Binding-site contacts:
Ligand atom OG contacts residue TYR37 of chain 1.A at 3.3 Å (h-bond).
Ligand atom O2P contacts residue TYR39 of chain 1.A at 3.7 Å.
Ligand atom O1P contacts residue TYR39 of chain 1.A at 2.7 Å (h-bond).
Ligand atom CG contacts residue TYR37 of chain 1.A at 3.7 Å (hydrophobic).
Ligand atom OG contacts residue TYR33 of chain 1.B at 3.7 Å.
Ligand atom O2P contacts residue TYR37 of chain 1.A at 2.5 Å (h-bond).
Ligand atom CD contacts residue TYR54 of chain 1.B at 3.4 Å (hydrophobic).
Ligand atom CG contacts residue HIS31 of chain 1.A at 3.5 Å.
Ligand atom N contacts residue SER31 of chain 1.B at 3.0 Å (h-bond).
Ligand atom O contacts residue GLY32 of chain 1.B at 3.4 Å.
Ligand atom CA contacts residue SER31 of chain 1.B at 3.4 Å.
Ligand atom CD contacts residue TYR37 of chain 1.A at 3.6 Å (hydrophobic).
Ligand atom O2P contacts residue HIS96 of chain 1.A at 2.6 Å (h-bond).
Ligand atom O2P contacts residue ARG55 of chain 1.A at 2.9 Å (salt-bridge).
Ligand atom O3P contacts residue SER100 of chain 1.B at 2.8 Å (h-bond).
Ligand atom C contacts residue SER31 of chain 1.B at 3.7 Å.
Ligand atom P contacts residue TYR27 of chain 1.B at 3.5 Å.
Ligand atom CG2 contacts residue TYR34 of chain 1.B at 3.5 Å (hydrophobic).
Ligand atom O contacts residue TYR33 of chain 1.B at 3.5 Å (h-bond).
Ligand atom P contacts residue ARG55 of chain 1.A at 3.7 Å.
Ligand atom O contacts residue HIS96 of chain 1.A at 2.9 Å (h-bond).
Ligand atom CZ contacts residue TYR54 of chain 1.B at 3.7 Å (hydrophobic).
Ligand atom NH1 contacts residue TYR54 of chain 1.B at 3.2 Å.
Ligand atom O3P contacts residue GLY99 of chain 1.B at 3.3 Å.
Ligand atom O contacts residue TYR33 of chain 1.B at 3.0 Å (h-bond).
Ligand atom CD contacts residue TYR34 of chain 1.B at 3.3 Å (hydrophobic).
Ligand atom O3P contacts residue TYR27 of chain 1.B at 2.7 Å (h-bond).
Ligand atom P contacts residue HIS96 of chain 1.A at 3.5 Å.
Ligand atom O1P contacts residue HIS96 of chain 1.A at 3.5 Å (h-bond).
Ligand atom N contacts residue TYR37 of chain 1.A at 3.5 Å.
Ligand atom CG contacts residue TYR34 of chain 1.B at 3.6 Å (hydrophobic).
Ligand atom OG contacts residue TYR27 of chain 1.B at 3.5 Å (h-bond).
Ligand atom CB contacts residue HIS96 of chain 1.A at 3.5 Å.
Ligand atom O2P contacts residue SER100 of chain 1.B at 2.7 Å (h-bond).
Ligand atom O2P contacts residue TYR27 of chain 1.B at 3.5 Å (h-bond).
Ligand atom P contacts residue TYR37 of chain 1.A at 3.4 Å.
Ligand atom O2P contacts residue TYR33 of chain 1.B at 2.7 Å (h-bond).
Ligand atom O3P contacts residue ARG55 of chain 1.A at 3.4 Å (salt-bridge).
Ligand atom P contacts residue SER100 of chain 1.B at 3.6 Å.
Ligand atom CA contacts residue ARG55 of chain 1.A at 3.5 Å.

A small-molecule ligand and the protein it binds are described below.
Small molecule (SMILES): C[C@@H](OP(=O)(O)O)[C@H](NC(=O)CNC(=O)[C@@H]1CCCN1C(=O)[C@@H](N)COP(=O)(O)O)C(=O)N1CCC[C@H]1C(=O)NCC(=O)N[C@@H](COP(=O)(O)O)C(=O)N[C@H](C=O)CCCN=C(N)N

Sequence of chain 1.B:
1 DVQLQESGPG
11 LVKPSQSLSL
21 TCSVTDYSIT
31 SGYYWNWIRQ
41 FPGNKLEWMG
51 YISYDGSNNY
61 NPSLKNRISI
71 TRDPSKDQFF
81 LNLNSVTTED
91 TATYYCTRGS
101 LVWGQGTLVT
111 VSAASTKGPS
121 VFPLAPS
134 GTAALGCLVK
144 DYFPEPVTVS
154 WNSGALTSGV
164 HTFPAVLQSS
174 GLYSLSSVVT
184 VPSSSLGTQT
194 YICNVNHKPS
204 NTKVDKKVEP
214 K

Sequence of chain 1.A:
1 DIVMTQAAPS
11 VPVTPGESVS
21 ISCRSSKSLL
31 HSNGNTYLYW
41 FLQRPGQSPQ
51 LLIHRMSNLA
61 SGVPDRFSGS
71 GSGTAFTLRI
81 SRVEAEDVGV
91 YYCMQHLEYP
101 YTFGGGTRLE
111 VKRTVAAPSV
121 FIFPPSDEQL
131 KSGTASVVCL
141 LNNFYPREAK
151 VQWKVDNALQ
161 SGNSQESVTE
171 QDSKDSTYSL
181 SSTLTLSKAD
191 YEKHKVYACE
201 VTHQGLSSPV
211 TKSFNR